Sequence of chain 1.A:
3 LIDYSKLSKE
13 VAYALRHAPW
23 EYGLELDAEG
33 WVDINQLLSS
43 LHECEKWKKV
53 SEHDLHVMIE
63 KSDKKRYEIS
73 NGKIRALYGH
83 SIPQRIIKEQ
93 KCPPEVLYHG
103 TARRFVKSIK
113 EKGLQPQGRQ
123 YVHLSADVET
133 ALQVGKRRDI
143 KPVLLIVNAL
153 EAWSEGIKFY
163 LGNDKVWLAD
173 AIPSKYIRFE

Binding-site contacts:
Ligand atom O3Z contacts residue ARG18 of chain 1.A at 2.8 Å (salt-bridge).
Ligand atom O1Z contacts residue ARG18 of chain 1.A at 2.8 Å (salt-bridge).
Ligand atom O2B contacts residue THR103 of chain 1.A at 2.7 Å (h-bond).
Ligand atom PZ contacts residue COA1 of chain 1.B at 3.5 Å.
Ligand atom O1N contacts residue HIS101 of chain 1.A at 3.5 Å.
Ligand atom O3B contacts residue PHE107 of chain 1.A at 3.3 Å.
Ligand atom O4Z contacts residue TYR80 of chain 1.A at 3.5 Å.
Ligand atom C2A contacts residue SER110 of chain 1.A at 3.5 Å.
Ligand atom C5A contacts residue ILE111 of chain 1.A at 3.4 Å (hydrophobic).
Ligand atom O3Z contacts residue ARG68 of chain 1.A at 2.8 Å (salt-bridge).
Ligand atom O3B contacts residue THR103 of chain 1.A at 3.2 Å (h-bond).
Ligand atom O2N contacts residue ARG140 of chain 1.A at 3.2 Å (salt-bridge).
Ligand atom O1A contacts residue ARG140 of chain 1.A at 3.0 Å (salt-bridge).
Ligand atom C6A contacts residue ILE111 of chain 1.A at 3.6 Å (hydrophobic).
Ligand atom C2A contacts residue GLN119 of chain 1.A at 3.6 Å.
Ligand atom O5B contacts residue ARG140 of chain 1.A at 3.0 Å (salt-bridge).
Ligand atom O4B contacts residue GLN119 of chain 1.A at 3.5 Å.
Ligand atom O3Z contacts residue TYR80 of chain 1.A at 2.6 Å (h-bond).
Ligand atom N7A contacts residue GLN117 of chain 1.A at 3.0 Å (h-bond).
Ligand atom O2A contacts residue ARG121 of chain 1.A at 2.8 Å (salt-bridge).
Ligand atom N6A contacts residue GLY115 of chain 1.A at 2.9 Å (h-bond).
Ligand atom O2N contacts residue ARG139 of chain 1.A at 2.9 Å (salt-bridge).
Ligand atom O1Z contacts residue COA1 of chain 1.B at 2.5 Å (h-bond).
Ligand atom N3A contacts residue PHE107 of chain 1.A at 3.5 Å.
Ligand atom O2B contacts residue HIS101 of chain 1.A at 2.7 Å (h-bond).
Ligand atom O2D contacts residue LYS66 of chain 1.A at 3.2 Å (salt-bridge).
Ligand atom C2B contacts residue HIS101 of chain 1.A at 3.5 Å.
Ligand atom C4A contacts residue GLN119 of chain 1.A at 3.5 Å.
Ligand atom C8A contacts residue GLN117 of chain 1.A at 3.5 Å.
Ligand atom O2D contacts residue VAL136 of chain 1.A at 3.6 Å.
Ligand atom O5D contacts residue ARG139 of chain 1.A at 3.2 Å (salt-bridge).
Ligand atom O2Z contacts residue COA1 of chain 1.B at 3.3 Å (h-bond).
Ligand atom O1A contacts residue ARG139 of chain 1.A at 3.0 Å (salt-bridge).
Ligand atom O2Z contacts residue ARG68 of chain 1.A at 3.0 Å (salt-bridge).
Ligand atom O1A contacts residue ARG121 of chain 1.A at 3.0 Å (salt-bridge).
Ligand atom O2N contacts residue VAL136 of chain 1.A at 3.5 Å.
Ligand atom N1A contacts residue SER110 of chain 1.A at 2.7 Å (h-bond).
Ligand atom O4D contacts residue ARG139 of chain 1.A at 3.4 Å (salt-bridge).
Ligand atom O2Z contacts residue LYS66 of chain 1.A at 2.8 Å (salt-bridge).
Ligand atom N3A contacts residue GLN119 of chain 1.A at 3.5 Å (h-bond).

A protein and the small-molecule ligand that binds it are described below.
Small molecule (SMILES): Nc1ncnc2c1ncn2[C@@H]1O[C@H](COP(=O)(O)OP(=O)(O)OC[C@H]2O[C@H](OP(=O)(O)O)[C@H](O)[C@@H]2O)[C@@H](O)[C@H]1O